Sequence of chain 1.B:
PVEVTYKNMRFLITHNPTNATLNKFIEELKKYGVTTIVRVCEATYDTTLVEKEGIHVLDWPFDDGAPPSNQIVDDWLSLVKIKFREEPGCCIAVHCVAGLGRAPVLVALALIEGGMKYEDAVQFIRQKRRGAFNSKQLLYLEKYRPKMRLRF

Binding-site contacts:
Ligand atom CG contacts residue THR76 of chain 1.B at 4.5 Å.
Ligand atom N contacts residue THR75 of chain 1.B at 3.7 Å.
Ligand atom C contacts residue HIS84 of chain 1.B at 4.3 Å.
Ligand atom CA contacts residue THR75 of chain 1.B at 3.1 Å.
Ligand atom CG contacts residue THR75 of chain 1.B at 3.7 Å.
Ligand atom CG2 contacts residue GLN99 of chain 1.B at 4.0 Å.
Ligand atom C contacts residue THR75 of chain 1.B at 3.2 Å.
Ligand atom CB contacts residue HIS84 of chain 1.B at 4.3 Å.
Ligand atom CG1 contacts residue LEU86 of chain 1.B at 4.3 Å (hydrophobic).
Ligand atom CZ contacts residue ASP87 of chain 1.B at 4.0 Å.
Ligand atom O contacts residue THR76 of chain 1.B at 2.6 Å.
Ligand atom CD contacts residue THR76 of chain 1.B at 3.4 Å.
Ligand atom CA contacts residue THR76 of chain 1.B at 3.6 Å.
Ligand atom C contacts residue THR76 of chain 1.B at 4.4 Å.
Ligand atom OH contacts residue ASP87 of chain 1.B at 4.0 Å.
Ligand atom CG contacts residue TYR73 of chain 1.B at 3.9 Å (hydrophobic).
Ligand atom O contacts residue VAL85 of chain 1.B at 4.3 Å.
Ligand atom CE1 contacts residue ASP87 of chain 1.B at 4.3 Å.
Ligand atom O contacts residue ASP103 of chain 1.B at 4.4 Å.
Ligand atom CD1 contacts residue TRP88 of chain 1.B at 4.0 Å (hydrophobic).
Ligand atom CD1 contacts residue TRP88 of chain 1.B at 4.0 Å (hydrophobic).
Ligand atom CZ contacts residue TRP88 of chain 1.B at 3.7 Å (hydrophobic).
Ligand atom O contacts residue HIS84 of chain 1.B at 3.7 Å.
Ligand atom CB contacts residue THR76 of chain 1.B at 4.0 Å.
Ligand atom CB contacts residue ASP74 of chain 1.B at 4.0 Å.
Ligand atom O contacts residue TRP88 of chain 1.B at 4.1 Å.
Ligand atom CB contacts residue ASP103 of chain 1.B at 4.5 Å.
Ligand atom CG contacts residue ASP74 of chain 1.B at 3.5 Å.
Ligand atom O contacts residue THR75 of chain 1.B at 3.6 Å (h-bond).
Ligand atom N contacts residue THR76 of chain 1.B at 4.0 Å.
Ligand atom CD1 contacts residue LEU86 of chain 1.B at 4.0 Å (hydrophobic).
Ligand atom OXT contacts residue ASP103 of chain 1.B at 3.7 Å.
Ligand atom CE1 contacts residue TRP88 of chain 1.B at 3.0 Å (hydrophobic).
Ligand atom CD1 contacts residue LEU86 of chain 1.B at 4.4 Å (hydrophobic).
Ligand atom OH contacts residue TRP88 of chain 1.B at 3.4 Å.
Ligand atom CB contacts residue THR75 of chain 1.B at 3.0 Å.
Ligand atom C contacts residue ASP103 of chain 1.B at 4.2 Å.
Ligand atom CB contacts residue TYR73 of chain 1.B at 4.1 Å (hydrophobic).
Ligand atom C contacts residue THR76 of chain 1.B at 3.6 Å.
Ligand atom CG2 contacts residue ASP103 of chain 1.B at 4.1 Å.

The small molecule below binds the protein below.
Small molecule (SMILES): CC[C@H](C)[C@H](NC(=O)[C@H](Cc1ccc(O)cc1)NC(=O)[C@H](CCCCN)NC(=O)[C@@H]1CCCN1C(=O)[C@@H]1CCCN1C(=O)[C@@H](NC(=O)[C@H](CC(C)C)NC(=O)[C@@H](N)CO)[C@@H](C)CC)C(=O)N[C@H](C(=O)O)[C@@H](C)O